Sequence of chain 2.A:
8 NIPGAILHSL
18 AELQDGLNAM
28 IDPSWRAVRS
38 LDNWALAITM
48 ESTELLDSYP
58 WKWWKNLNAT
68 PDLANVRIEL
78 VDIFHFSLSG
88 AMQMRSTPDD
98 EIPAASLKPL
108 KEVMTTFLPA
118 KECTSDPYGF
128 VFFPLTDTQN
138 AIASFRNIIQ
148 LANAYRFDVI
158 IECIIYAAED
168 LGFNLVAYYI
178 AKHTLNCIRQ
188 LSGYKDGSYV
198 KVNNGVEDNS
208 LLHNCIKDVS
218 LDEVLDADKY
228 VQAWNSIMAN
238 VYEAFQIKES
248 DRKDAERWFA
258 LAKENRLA

This protein binds this small molecule.
Small molecule (SMILES): O=c1ccn([C@H]2C[C@H](O)[C@@H](CO[P](=O)(O)NP(=O)(O)O)O2)c(=O)[nH]1

Binding-site contacts:
Ligand atom O2A contacts residue LYS59 of chain 2.A at 2.9 Å (salt-bridge).
Ligand atom O1B contacts residue LYS198 of chain 1.A at 3.0 Å (salt-bridge).
Ligand atom O2B contacts residue ASP79 of chain 1.A at 3.2 Å (salt-bridge).
Ligand atom O3' contacts residue ASN183 of chain 1.A at 3.0 Å (h-bond).
Ligand atom O2A contacts residue TYR191 of chain 1.A at 2.8 Å (h-bond).
Ligand atom O3B contacts residue ARG186 of chain 1.A at 2.9 Å (salt-bridge).
Ligand atom O3' contacts residue ASP79 of chain 1.A at 2.7 Å (salt-bridge).
Ligand atom N3 contacts residue ASN25 of chain 1.A at 3.0 Å (h-bond).
Ligand atom O1A contacts residue GLU48 of chain 1.A at 3.1 Å (salt-bridge).
Ligand atom O1A contacts residue MG1 of chain 1.C at 2.0 Å.
Ligand atom C4' contacts residue ASN183 of chain 1.A at 3.3 Å.
Ligand atom N3A contacts residue ARG186 of chain 1.A at 3.2 Å (salt-bridge).
Ligand atom PA contacts residue LYS59 of chain 2.A at 3.6 Å.
Ligand atom O1A contacts residue LYS59 of chain 2.A at 3.2 Å (salt-bridge).
Ligand atom O2B contacts residue GLU51 of chain 1.A at 2.9 Å (salt-bridge).
Ligand atom C4 contacts residue ILE28 of chain 1.A at 3.4 Å (hydrophobic).
Ligand atom O2 contacts residue GLN21 of chain 1.A at 3.0 Å (h-bond).
Ligand atom O3B contacts residue ASP79 of chain 1.A at 3.3 Å (salt-bridge).
Ligand atom O2B contacts residue GLU48 of chain 1.A at 3.2 Å (salt-bridge).
Ligand atom C2' contacts residue HIS82 of chain 1.A at 3.4 Å.
Ligand atom O2B contacts residue MG1 of chain 1.C at 2.3 Å.
Ligand atom C5 contacts residue ILE28 of chain 1.A at 3.5 Å (hydrophobic).
Ligand atom C6 contacts residue TRP61 of chain 2.A at 3.4 Å (hydrophobic).
Ligand atom N3A contacts residue TYR191 of chain 1.A at 3.4 Å (h-bond).
Ligand atom O4 contacts residue TRP60 of chain 2.A at 2.9 Å (h-bond).
Ligand atom PB contacts residue MG1 of chain 1.C at 3.4 Å.
Ligand atom O5' contacts residue ARG186 of chain 1.A at 3.0 Å (salt-bridge).
Ligand atom O2A contacts residue TRP61 of chain 2.A at 3.0 Å (h-bond).
Ligand atom O3B contacts residue LYS179 of chain 1.A at 2.5 Å (salt-bridge).
Ligand atom O1B contacts residue ASN206 of chain 1.A at 3.1 Å (h-bond).
Ligand atom PA contacts residue MG1 of chain 1.C at 3.2 Å.
Ligand atom N3A contacts residue MG1 of chain 1.C at 3.5 Å.
Ligand atom O2 contacts residue HIS82 of chain 1.A at 3.5 Å.
Ligand atom C5 contacts residue TRP61 of chain 2.A at 3.4 Å (hydrophobic).
Ligand atom PB contacts residue MG1 of chain 1.D at 3.3 Å.
Ligand atom O5' contacts residue TRP61 of chain 2.A at 3.4 Å (h-bond).
Ligand atom O2 contacts residue LEU24 of chain 1.A at 3.4 Å.
Ligand atom O2B contacts residue MG1 of chain 1.D at 2.2 Å.
Ligand atom C6 contacts residue PHE83 of chain 1.A at 3.5 Å (hydrophobic).
Ligand atom O4 contacts residue ILE28 of chain 1.A at 3.5 Å.

Sequence of chain 1.A:
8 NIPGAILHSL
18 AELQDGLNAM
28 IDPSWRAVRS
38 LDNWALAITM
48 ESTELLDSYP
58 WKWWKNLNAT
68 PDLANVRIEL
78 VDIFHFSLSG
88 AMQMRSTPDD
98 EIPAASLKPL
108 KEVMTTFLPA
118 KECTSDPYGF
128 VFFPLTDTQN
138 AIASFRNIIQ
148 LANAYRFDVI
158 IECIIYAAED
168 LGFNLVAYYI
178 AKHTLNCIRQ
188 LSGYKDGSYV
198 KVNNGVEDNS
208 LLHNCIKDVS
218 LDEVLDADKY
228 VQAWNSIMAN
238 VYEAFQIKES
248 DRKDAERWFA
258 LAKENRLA